Sequence of chain 3.B:
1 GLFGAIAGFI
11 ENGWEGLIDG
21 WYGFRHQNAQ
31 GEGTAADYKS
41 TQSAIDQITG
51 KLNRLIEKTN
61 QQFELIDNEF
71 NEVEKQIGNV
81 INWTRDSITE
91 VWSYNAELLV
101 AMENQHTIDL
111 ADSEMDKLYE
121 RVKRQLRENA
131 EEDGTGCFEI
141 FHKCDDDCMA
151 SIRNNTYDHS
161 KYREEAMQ

Sequence of chain 3.A:
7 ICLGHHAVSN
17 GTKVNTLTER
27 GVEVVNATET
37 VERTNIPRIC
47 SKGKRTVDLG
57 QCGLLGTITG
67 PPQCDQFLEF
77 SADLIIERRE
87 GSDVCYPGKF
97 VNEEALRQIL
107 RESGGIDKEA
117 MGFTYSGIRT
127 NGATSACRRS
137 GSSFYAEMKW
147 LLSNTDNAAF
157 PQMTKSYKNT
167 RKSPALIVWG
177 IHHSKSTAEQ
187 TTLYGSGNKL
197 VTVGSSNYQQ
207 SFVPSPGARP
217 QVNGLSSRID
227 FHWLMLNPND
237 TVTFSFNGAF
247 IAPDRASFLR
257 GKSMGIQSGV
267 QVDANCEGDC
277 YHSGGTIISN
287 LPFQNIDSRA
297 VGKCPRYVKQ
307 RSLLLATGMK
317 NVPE

This protein binds this small molecule.
Small molecule (SMILES): CC(=O)N[C@@H]1[C@@H](O)[C@H](O)[C@@H](CO)O[C@H]1O

Binding-site contacts:
Ligand atom O6 contacts residue LEU52 of chain 3.B at 3.5 Å.
Ligand atom C2 contacts residue ASN32 of chain 3.A at 2.5 Å.
Ligand atom O5 contacts residue ALA33 of chain 3.A at 4.2 Å.
Ligand atom O6 contacts residue THR34 of chain 3.A at 4.3 Å.
Ligand atom C7 contacts residue ASN32 of chain 3.A at 3.5 Å.
Ligand atom C3 contacts residue ASN32 of chain 3.A at 3.9 Å.
Ligand atom O5 contacts residue THR313 of chain 3.A at 3.5 Å (h-bond).
Ligand atom O7 contacts residue ASN32 of chain 3.A at 3.6 Å (h-bond).
Ligand atom O5 contacts residue ASN32 of chain 3.A at 2.4 Å (h-bond).
Ligand atom C6 contacts residue THR34 of chain 3.A at 3.4 Å.
Ligand atom C4 contacts residue ASN32 of chain 3.A at 4.3 Å.
Ligand atom O6 contacts residue THR313 of chain 3.A at 3.9 Å.
Ligand atom C1 contacts residue ASN32 of chain 3.A at 1.5 Å.
Ligand atom C5 contacts residue THR34 of chain 3.A at 4.2 Å.
Ligand atom C1 contacts residue THR313 of chain 3.A at 4.0 Å.
Ligand atom N2 contacts residue ASN32 of chain 3.A at 3.0 Å (h-bond).
Ligand atom C5 contacts residue ASN32 of chain 3.A at 3.7 Å.
Ligand atom C1 contacts residue ALA33 of chain 3.A at 4.5 Å (hydrophobic).